Sequence of chain 1.E:
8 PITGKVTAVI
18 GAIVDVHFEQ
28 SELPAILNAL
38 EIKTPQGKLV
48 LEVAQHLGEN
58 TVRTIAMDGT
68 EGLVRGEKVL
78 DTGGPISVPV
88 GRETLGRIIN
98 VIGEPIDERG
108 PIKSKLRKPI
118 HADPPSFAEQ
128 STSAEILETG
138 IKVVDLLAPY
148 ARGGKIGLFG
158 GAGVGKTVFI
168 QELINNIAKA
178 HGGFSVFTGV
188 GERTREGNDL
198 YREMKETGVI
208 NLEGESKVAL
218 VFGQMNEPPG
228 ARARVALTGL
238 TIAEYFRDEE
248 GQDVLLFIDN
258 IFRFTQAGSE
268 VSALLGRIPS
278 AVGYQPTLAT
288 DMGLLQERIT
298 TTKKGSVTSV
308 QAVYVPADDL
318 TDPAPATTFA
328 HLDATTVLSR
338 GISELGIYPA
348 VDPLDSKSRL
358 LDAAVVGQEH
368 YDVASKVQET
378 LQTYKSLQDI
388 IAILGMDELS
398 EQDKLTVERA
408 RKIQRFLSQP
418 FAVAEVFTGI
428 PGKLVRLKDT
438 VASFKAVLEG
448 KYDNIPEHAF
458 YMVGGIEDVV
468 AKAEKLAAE

This small molecule binds to this protein.
Small molecule (SMILES): Nc1ncnc2c1ncn2[C@@H]1O[C@H](CO[P](=O)(O)O[P](=O)(O)NP(=O)(O)O)[C@@H](O)[C@H]1O

Binding-site contacts:
Ligand atom O1B contacts residue MG1 of chain 1.W at 3.2 Å.
Ligand atom O2' contacts residue GLN434 of chain 1.B at 3.8 Å.
Ligand atom N3 contacts residue ARG364 of chain 1.B at 3.8 Å.
Ligand atom C8 contacts residue ALA179 of chain 1.B at 3.2 Å (hydrophobic).
Ligand atom C5' contacts residue GLN174 of chain 1.B at 3.2 Å.
Ligand atom PB contacts residue LYS177 of chain 1.B at 3.7 Å.
Ligand atom N6 contacts residue GLN432 of chain 1.B at 3.6 Å (h-bond).
Ligand atom N6 contacts residue ARG364 of chain 1.B at 3.1 Å.
Ligand atom O2G contacts residue GLN174 of chain 1.B at 3.0 Å (h-bond).
Ligand atom O3G contacts residue GLN174 of chain 1.B at 3.0 Å (h-bond).
Ligand atom O1G contacts residue MG1 of chain 1.W at 2.6 Å.
Ligand atom O3A contacts residue GLY176 of chain 1.B at 2.9 Å (h-bond).
Ligand atom O2A contacts residue LYS177 of chain 1.B at 3.7 Å.
Ligand atom O4' contacts residue PHE359 of chain 1.B at 3.5 Å.
Ligand atom O1B contacts residue LYS177 of chain 1.B at 3.7 Å.
Ligand atom C8 contacts residue GLY176 of chain 1.B at 3.6 Å.
Ligand atom O3A contacts residue GLN174 of chain 1.B at 3.7 Å.
Ligand atom O2A contacts residue GLY176 of chain 1.B at 3.6 Å.
Ligand atom O2B contacts residue LYS177 of chain 1.B at 3.0 Å (salt-bridge).
Ligand atom O5' contacts residue GLY176 of chain 1.B at 3.8 Å.
Ligand atom O2B contacts residue GLY176 of chain 1.B at 3.4 Å (h-bond).
Ligand atom O2B contacts residue GLN174 of chain 1.B at 3.2 Å (h-bond).
Ligand atom O3A contacts residue THR175 of chain 1.B at 3.4 Å (h-bond).
Ligand atom O2A contacts residue THR178 of chain 1.B at 3.2 Å (h-bond).
Ligand atom O2A contacts residue ALA179 of chain 1.B at 2.9 Å (h-bond).
Ligand atom C6 contacts residue ARG364 of chain 1.B at 3.6 Å.
Ligand atom PB contacts residue GLN174 of chain 1.B at 3.5 Å.
Ligand atom O2B contacts residue ASP172 of chain 1.B at 3.8 Å.
Ligand atom N1 contacts residue ARG364 of chain 1.B at 3.7 Å.
Ligand atom N7 contacts residue ALA179 of chain 1.B at 3.6 Å.
Ligand atom PB contacts residue GLY176 of chain 1.B at 3.6 Å.
Ligand atom PB contacts residue THR175 of chain 1.B at 3.5 Å.
Ligand atom PG contacts residue GLN174 of chain 1.B at 3.6 Å.
Ligand atom PA contacts residue GLY176 of chain 1.B at 3.7 Å.
Ligand atom O2B contacts residue THR175 of chain 1.B at 2.9 Å (h-bond).
Ligand atom C4' contacts residue GLN174 of chain 1.B at 3.7 Å.
Ligand atom N3B contacts residue GLN174 of chain 1.B at 3.1 Å (h-bond).
Ligand atom O1B contacts residue THR178 of chain 1.B at 3.5 Å (h-bond).
Ligand atom O3G contacts residue ARG173 of chain 1.B at 3.3 Å.
Ligand atom O3A contacts residue LYS177 of chain 1.B at 3.7 Å.

Sequence of chain 1.B:
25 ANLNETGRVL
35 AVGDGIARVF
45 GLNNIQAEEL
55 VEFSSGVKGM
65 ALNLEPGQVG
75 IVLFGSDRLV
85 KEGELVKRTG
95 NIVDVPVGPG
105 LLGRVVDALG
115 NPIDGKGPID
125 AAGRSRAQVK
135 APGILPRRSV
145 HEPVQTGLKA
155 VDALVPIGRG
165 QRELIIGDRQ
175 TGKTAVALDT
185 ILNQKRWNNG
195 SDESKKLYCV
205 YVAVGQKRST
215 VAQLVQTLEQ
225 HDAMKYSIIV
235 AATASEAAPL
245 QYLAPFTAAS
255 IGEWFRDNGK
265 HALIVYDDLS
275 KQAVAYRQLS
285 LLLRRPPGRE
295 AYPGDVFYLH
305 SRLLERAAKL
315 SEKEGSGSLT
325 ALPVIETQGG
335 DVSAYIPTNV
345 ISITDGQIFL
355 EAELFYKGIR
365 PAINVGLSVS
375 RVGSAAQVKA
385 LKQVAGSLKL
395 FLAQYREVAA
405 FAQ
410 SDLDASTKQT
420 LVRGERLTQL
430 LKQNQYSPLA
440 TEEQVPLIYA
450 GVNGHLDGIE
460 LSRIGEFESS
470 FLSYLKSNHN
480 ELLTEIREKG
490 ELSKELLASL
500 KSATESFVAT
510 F